This protein binds this small molecule.
Small molecule (SMILES): CC(=O)N[C@@H](Cc1ccccc1)C(=O)C(F)(F)F

Binding-site contacts:
Ligand atom N3 contacts residue SER66 of chain 1.C at 3.0 Å (h-bond).
Ligand atom CP2 contacts residue SER42 of chain 1.C at 3.9 Å.
Ligand atom O2 contacts residue SER47 of chain 1.C at 2.3 Å (h-bond).
Ligand atom CP3 contacts residue GLY68 of chain 1.C at 3.6 Å.
Ligand atom F13 contacts residue SER47 of chain 1.C at 3.6 Å.
Ligand atom N3 contacts residue HIS42 of chain 1.B at 3.6 Å.
Ligand atom CP2 contacts residue TRP67 of chain 1.C at 3.8 Å (hydrophobic).
Ligand atom CN2 contacts residue SER66 of chain 1.C at 3.4 Å.
Ligand atom CP4 contacts residue SER69 of chain 1.C at 3.8 Å.
Ligand atom CP6 contacts residue CYS43 of chain 1.C at 3.8 Å (hydrophobic).
Ligand atom O2 contacts residue GLY45 of chain 1.C at 2.7 Å (h-bond).
Ligand atom F13 contacts residue GLY45 of chain 1.C at 3.7 Å.
Ligand atom CP4 contacts residue GLY68 of chain 1.C at 3.5 Å.
Ligand atom F12 contacts residue SER47 of chain 1.C at 2.9 Å.
Ligand atom F11 contacts residue HIS42 of chain 1.B at 3.1 Å.
Ligand atom O2 contacts residue CYS43 of chain 1.C at 3.5 Å (h-bond).
Ligand atom C1 contacts residue SER47 of chain 1.C at 2.4 Å.
Ligand atom C4 contacts residue SER47 of chain 1.C at 3.0 Å.
Ligand atom CP6 contacts residue MET44 of chain 1.C at 3.8 Å (hydrophobic).
Ligand atom CP3 contacts residue SER42 of chain 1.C at 3.7 Å.
Ligand atom CP3 contacts residue TRP67 of chain 1.C at 3.5 Å (hydrophobic).
Ligand atom C2 contacts residue SER47 of chain 1.C at 1.4 Å.
Ligand atom C4 contacts residue VAL65 of chain 1.C at 3.9 Å (hydrophobic).
Ligand atom CP4 contacts residue SER42 of chain 1.C at 3.6 Å.
Ligand atom N3 contacts residue SER47 of chain 1.C at 2.8 Å (h-bond).
Ligand atom C1 contacts residue HIS42 of chain 1.B at 3.8 Å.
Ligand atom C2 contacts residue HIS42 of chain 1.B at 3.8 Å.
Ligand atom F11 contacts residue SER47 of chain 1.C at 2.8 Å.
Ligand atom CN2 contacts residue HIS42 of chain 1.B at 3.9 Å.
Ligand atom C3 contacts residue SER47 of chain 1.C at 2.4 Å.
Ligand atom O2 contacts residue ASP46 of chain 1.C at 3.2 Å (salt-bridge).
Ligand atom F12 contacts residue PHE26 of chain 1.B at 3.7 Å.
Ligand atom O2 contacts residue MET44 of chain 1.C at 3.5 Å.
Ligand atom CN1 contacts residue SER66 of chain 1.C at 3.7 Å.
Ligand atom CP1 contacts residue CYS43 of chain 1.C at 3.9 Å (hydrophobic).
Ligand atom CP5 contacts residue SER69 of chain 1.C at 3.5 Å.
Ligand atom CN2 contacts residue TRP67 of chain 1.C at 3.9 Å (hydrophobic).
Ligand atom CN1 contacts residue SER47 of chain 1.C at 3.8 Å.
Ligand atom F13 contacts residue MET44 of chain 1.C at 3.6 Å.
Ligand atom C4 contacts residue CYS43 of chain 1.C at 3.6 Å (hydrophobic).

Sequence of chain 1.B:
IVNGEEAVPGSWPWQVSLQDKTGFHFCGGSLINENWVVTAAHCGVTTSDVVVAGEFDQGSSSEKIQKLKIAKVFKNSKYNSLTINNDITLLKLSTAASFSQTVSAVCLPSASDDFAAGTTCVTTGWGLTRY

Sequence of chain 1.C:
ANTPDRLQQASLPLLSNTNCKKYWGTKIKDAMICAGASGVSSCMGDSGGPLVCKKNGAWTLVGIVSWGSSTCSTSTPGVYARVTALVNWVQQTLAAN